Binding-site contacts:
Ligand atom C1 contacts residue ASN73 of chain 1.G at 1.5 Å.
Ligand atom C8 contacts residue ASN73 of chain 1.G at 3.9 Å.
Ligand atom O5 contacts residue ASN73 of chain 1.G at 2.6 Å (h-bond).
Ligand atom C2 contacts residue ASN73 of chain 1.G at 2.4 Å.
Ligand atom C7 contacts residue ASN73 of chain 1.G at 2.8 Å.
Ligand atom O7 contacts residue ASN73 of chain 1.G at 2.6 Å (h-bond).
Ligand atom C3 contacts residue ASN73 of chain 1.G at 3.7 Å.
Ligand atom O7 contacts residue THR123 of chain 1.G at 4.3 Å.
Ligand atom C5 contacts residue ASN73 of chain 1.G at 3.9 Å.
Ligand atom N2 contacts residue ASN73 of chain 1.G at 2.6 Å (h-bond).
Ligand atom C4 contacts residue ASN73 of chain 1.G at 4.3 Å.

A protein and the small-molecule ligand that binds it are described below.
Small molecule (SMILES): CC(=O)N[C@@H]1[C@@H](O)[C@H](O)[C@@H](CO)O[C@H]1O

Sequence of chain 1.G:
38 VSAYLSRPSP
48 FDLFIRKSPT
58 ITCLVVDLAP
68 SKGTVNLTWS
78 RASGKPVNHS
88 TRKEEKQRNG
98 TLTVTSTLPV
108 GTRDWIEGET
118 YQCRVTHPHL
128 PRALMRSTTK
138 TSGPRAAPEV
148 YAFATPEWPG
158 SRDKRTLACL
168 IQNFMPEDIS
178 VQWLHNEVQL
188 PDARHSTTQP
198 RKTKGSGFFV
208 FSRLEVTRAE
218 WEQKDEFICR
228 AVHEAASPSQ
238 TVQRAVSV